A protein and the small-molecule ligand that binds it are described below.
Small molecule (SMILES): CO[C@@H]1O[C@H](CO)[C@H](O)[C@H](O[C@]2(C(=O)O)C[C@H](O)[C@@H](NC(=O)CO)[C@H]([C@H](O)[C@H](O)CO)O2)[C@H]1O

Sequence of chain 2.A:
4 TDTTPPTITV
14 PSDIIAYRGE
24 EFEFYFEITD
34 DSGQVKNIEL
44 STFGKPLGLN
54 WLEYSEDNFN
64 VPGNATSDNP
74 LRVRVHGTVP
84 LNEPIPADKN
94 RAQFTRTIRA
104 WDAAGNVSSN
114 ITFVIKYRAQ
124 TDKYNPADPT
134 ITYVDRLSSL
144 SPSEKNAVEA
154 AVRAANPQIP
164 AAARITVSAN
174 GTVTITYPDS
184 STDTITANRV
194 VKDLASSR

Binding-site contacts:
Ligand atom C4 contacts residue ARG94 of chain 2.A at 3.3 Å.
Ligand atom C9 contacts residue ARG99 of chain 2.A at 3.7 Å.
Ligand atom C4 contacts residue GLN96 of chain 2.A at 3.5 Å.
Ligand atom C11 contacts residue ARG94 of chain 2.A at 3.4 Å.
Ligand atom O1A contacts residue THR98 of chain 2.A at 2.8 Å (h-bond).
Ligand atom C6 contacts residue PHE46 of chain 2.A at 4.0 Å (hydrophobic).
Ligand atom O8 contacts residue ARG99 of chain 2.A at 3.1 Å (salt-bridge).
Ligand atom C8 contacts residue ARG99 of chain 2.A at 4.1 Å.
Ligand atom C7 contacts residue GLN96 of chain 2.A at 4.2 Å.
Ligand atom O8 contacts residue GLN96 of chain 2.A at 4.3 Å.
Ligand atom O10 contacts residue ARG94 of chain 2.A at 3.9 Å.
Ligand atom O6 contacts residue THR98 of chain 2.A at 4.1 Å.
Ligand atom O11 contacts residue ARG94 of chain 2.A at 3.4 Å (salt-bridge).
Ligand atom O1A contacts residue GLN96 of chain 2.A at 3.7 Å.
Ligand atom O4 contacts residue ARG94 of chain 2.A at 2.6 Å (salt-bridge).
Ligand atom C5 contacts residue ARG94 of chain 2.A at 3.8 Å.
Ligand atom C10 contacts residue GLN96 of chain 2.A at 4.2 Å.
Ligand atom O8 contacts residue THR98 of chain 2.A at 4.2 Å.
Ligand atom O11 contacts residue PHE97 of chain 2.A at 4.1 Å.
Ligand atom O1B contacts residue GLN96 of chain 2.A at 3.5 Å (h-bond).
Ligand atom O1A contacts residue ARG99 of chain 2.A at 4.3 Å.
Ligand atom C6 contacts residue GLN96 of chain 2.A at 3.4 Å.
Ligand atom O8 contacts residue PHE97 of chain 2.A at 4.0 Å.
Ligand atom C1 contacts residue THR98 of chain 2.A at 3.5 Å.
Ligand atom C5 contacts residue PHE46 of chain 2.A at 4.1 Å (hydrophobic).
Ligand atom O1B contacts residue THR98 of chain 2.A at 2.7 Å (h-bond).
Ligand atom O1A contacts residue PHE97 of chain 2.A at 3.6 Å.
Ligand atom O6 contacts residue PHE46 of chain 2.A at 4.0 Å.
Ligand atom C11 contacts residue TYR120 of chain 2.A at 3.3 Å (hydrophobic).
Ligand atom C9 contacts residue PHE97 of chain 2.A at 3.8 Å (hydrophobic).
Ligand atom O9 contacts residue ARG99 of chain 2.A at 3.1 Å (salt-bridge).
Ligand atom C5 contacts residue GLN96 of chain 2.A at 3.5 Å.
Ligand atom O11 contacts residue ALA95 of chain 2.A at 3.7 Å.
Ligand atom N5 contacts residue ARG94 of chain 2.A at 3.0 Å (salt-bridge).
Ligand atom O11 contacts residue GLN96 of chain 2.A at 3.4 Å (h-bond).
Ligand atom C10 contacts residue ARG94 of chain 2.A at 3.2 Å.
Ligand atom C1 contacts residue GLN96 of chain 2.A at 3.9 Å.
Ligand atom O11 contacts residue TYR120 of chain 2.A at 2.6 Å (h-bond).
Ligand atom C8 contacts residue PHE97 of chain 2.A at 4.3 Å (hydrophobic).
Ligand atom N5 contacts residue GLN96 of chain 2.A at 3.0 Å (h-bond).